Binding-site contacts:
Ligand atom C8 contacts residue ASN603 of chain 1.A at 4.5 Å.
Ligand atom C1 contacts residue ASN603 of chain 1.A at 1.4 Å.
Ligand atom C3 contacts residue ASN603 of chain 1.A at 3.7 Å.
Ligand atom C2 contacts residue ASN603 of chain 1.A at 2.4 Å.
Ligand atom O6 contacts residue ASN603 of chain 1.A at 3.8 Å.
Ligand atom O7 contacts residue THR604 of chain 1.A at 3.9 Å.
Ligand atom N2 contacts residue ASN603 of chain 1.A at 2.7 Å (h-bond).
Ligand atom C4 contacts residue ASN603 of chain 1.A at 4.2 Å.
Ligand atom O5 contacts residue ASN603 of chain 1.A at 2.4 Å (h-bond).
Ligand atom O7 contacts residue ASN603 of chain 1.A at 3.6 Å (h-bond).
Ligand atom C5 contacts residue ASN603 of chain 1.A at 3.7 Å.
Ligand atom C7 contacts residue ASN603 of chain 1.A at 3.5 Å.

This protein binds this small molecule.
Small molecule (SMILES): CC(=O)N[C@@H]1[C@@H](O)[C@H](O)[C@@H](CO)O[C@H]1O

Sequence of chain 1.A:
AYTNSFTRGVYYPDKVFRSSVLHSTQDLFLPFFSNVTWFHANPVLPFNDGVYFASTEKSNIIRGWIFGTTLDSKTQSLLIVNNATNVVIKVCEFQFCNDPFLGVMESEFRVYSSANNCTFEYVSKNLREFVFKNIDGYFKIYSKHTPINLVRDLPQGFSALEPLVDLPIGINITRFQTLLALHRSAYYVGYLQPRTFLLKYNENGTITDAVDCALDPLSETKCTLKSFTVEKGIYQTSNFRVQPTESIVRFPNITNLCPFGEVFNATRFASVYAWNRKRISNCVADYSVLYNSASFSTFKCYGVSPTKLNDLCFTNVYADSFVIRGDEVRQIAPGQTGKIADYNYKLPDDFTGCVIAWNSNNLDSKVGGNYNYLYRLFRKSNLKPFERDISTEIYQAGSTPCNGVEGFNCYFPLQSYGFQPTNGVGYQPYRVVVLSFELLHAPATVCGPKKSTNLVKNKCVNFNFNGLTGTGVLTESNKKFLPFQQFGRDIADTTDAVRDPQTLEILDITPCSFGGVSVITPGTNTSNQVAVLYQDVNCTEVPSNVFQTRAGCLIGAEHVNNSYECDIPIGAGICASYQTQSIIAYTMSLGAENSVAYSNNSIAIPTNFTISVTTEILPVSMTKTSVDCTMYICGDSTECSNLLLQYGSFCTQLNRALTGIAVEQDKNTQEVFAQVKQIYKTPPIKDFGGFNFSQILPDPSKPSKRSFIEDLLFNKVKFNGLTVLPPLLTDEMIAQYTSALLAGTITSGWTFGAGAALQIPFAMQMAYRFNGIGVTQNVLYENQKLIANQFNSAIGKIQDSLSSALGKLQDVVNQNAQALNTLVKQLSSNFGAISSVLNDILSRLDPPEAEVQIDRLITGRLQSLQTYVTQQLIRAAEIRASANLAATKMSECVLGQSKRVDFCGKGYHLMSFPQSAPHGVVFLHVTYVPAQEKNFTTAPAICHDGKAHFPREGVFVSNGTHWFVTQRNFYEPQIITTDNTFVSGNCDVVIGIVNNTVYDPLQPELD